A small-molecule ligand and the protein it binds are described below.
Small molecule (SMILES): CC(=O)N[C@H]1[C@H](O[C@H]2[C@H](O)[C@@H](NC(C)=O)CO[C@@H]2CO)O[C@H](CO)[C@@H](O[C@@H]2O[C@H](CO[C@H]3O[C@H](CO)[C@@H](O)[C@H](O)[C@@H]3O)[C@@H](O)[C@H](O[C@H]3O[C@H](CO)[C@@H](O)[C@H](O)[C@@H]3O[C@H]3O[C@H](CO)[C@@H](O)[C@H](O)[C@@H]3O[C@H]3O[C@H](CO)[C@@H](O)[C@H](O)[C@@H]3O)[C@@H]2O)[C@@H]1O

Sequence of chain 4.A:
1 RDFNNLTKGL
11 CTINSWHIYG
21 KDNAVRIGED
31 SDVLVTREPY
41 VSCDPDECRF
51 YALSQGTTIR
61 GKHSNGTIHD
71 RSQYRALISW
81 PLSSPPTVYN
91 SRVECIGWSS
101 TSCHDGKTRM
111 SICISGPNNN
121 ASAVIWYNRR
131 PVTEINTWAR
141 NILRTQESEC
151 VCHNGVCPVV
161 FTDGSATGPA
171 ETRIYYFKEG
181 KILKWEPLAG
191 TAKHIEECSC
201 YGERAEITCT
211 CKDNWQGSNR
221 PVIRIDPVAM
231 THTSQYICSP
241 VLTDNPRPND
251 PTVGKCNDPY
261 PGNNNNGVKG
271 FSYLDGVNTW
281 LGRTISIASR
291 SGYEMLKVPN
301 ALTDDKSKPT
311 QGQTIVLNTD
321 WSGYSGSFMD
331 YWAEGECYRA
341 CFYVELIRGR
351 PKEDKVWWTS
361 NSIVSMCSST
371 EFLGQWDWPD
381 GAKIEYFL

Sequence of chain 2.A:
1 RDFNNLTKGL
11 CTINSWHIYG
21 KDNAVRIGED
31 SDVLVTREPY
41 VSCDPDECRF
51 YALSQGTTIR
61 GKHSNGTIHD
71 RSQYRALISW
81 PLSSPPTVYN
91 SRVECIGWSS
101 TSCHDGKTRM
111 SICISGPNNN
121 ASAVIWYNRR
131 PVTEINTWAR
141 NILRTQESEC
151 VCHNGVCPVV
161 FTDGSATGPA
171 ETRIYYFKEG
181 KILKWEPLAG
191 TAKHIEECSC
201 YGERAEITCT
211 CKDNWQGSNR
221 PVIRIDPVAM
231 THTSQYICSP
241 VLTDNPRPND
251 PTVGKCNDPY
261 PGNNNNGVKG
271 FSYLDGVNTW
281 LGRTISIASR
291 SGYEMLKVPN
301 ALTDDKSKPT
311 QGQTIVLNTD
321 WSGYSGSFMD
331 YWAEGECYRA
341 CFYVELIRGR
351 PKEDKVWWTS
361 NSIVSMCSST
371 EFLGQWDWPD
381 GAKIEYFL

Binding-site contacts:
Ligand atom O3 contacts residue ASN249 of chain 4.A at 2.6 Å (h-bond).
Ligand atom O6 contacts residue LYS308 of chain 4.A at 2.8 Å (salt-bridge).
Ligand atom O2 contacts residue GLY312 of chain 4.A at 3.1 Å.
Ligand atom C6 contacts residue ILE285 of chain 4.A at 3.5 Å (hydrophobic).
Ligand atom C2 contacts residue ASN120 of chain 2.A at 2.4 Å.
Ligand atom O3 contacts residue ASP250 of chain 4.A at 2.9 Å (salt-bridge).
Ligand atom O2 contacts residue ASN249 of chain 4.A at 3.3 Å (h-bond).
Ligand atom C7 contacts residue ASN120 of chain 2.A at 3.5 Å.
Ligand atom C8 contacts residue ARG140 of chain 2.A at 3.2 Å.
Ligand atom C6 contacts residue THR310 of chain 4.A at 3.6 Å.
Ligand atom O5 contacts residue GLY374 of chain 4.A at 3.3 Å.
Ligand atom C6 contacts residue ASP250 of chain 4.A at 3.5 Å.
Ligand atom O5 contacts residue ASP250 of chain 4.A at 3.5 Å (salt-bridge).
Ligand atom O2 contacts residue LEU296 of chain 4.A at 3.4 Å.
Ligand atom O6 contacts residue GLN375 of chain 4.A at 3.3 Å.
Ligand atom O6 contacts residue THR310 of chain 4.A at 3.5 Å (h-bond).
Ligand atom O6 contacts residue ILE285 of chain 4.A at 2.9 Å (h-bond).
Ligand atom C6 contacts residue ARG283 of chain 4.A at 3.7 Å.
Ligand atom C4 contacts residue ILE287 of chain 4.A at 3.6 Å (hydrophobic).
Ligand atom C6 contacts residue PRO309 of chain 4.A at 3.6 Å (hydrophobic).
Ligand atom O3 contacts residue GLN311 of chain 4.A at 3.3 Å.
Ligand atom O5 contacts residue GLN375 of chain 4.A at 3.4 Å (h-bond).
Ligand atom C5 contacts residue ASN120 of chain 2.A at 3.7 Å.
Ligand atom N2 contacts residue ARG140 of chain 2.A at 3.5 Å (salt-bridge).
Ligand atom N2 contacts residue ASN120 of chain 2.A at 2.8 Å (h-bond).
Ligand atom O4 contacts residue ILE287 of chain 4.A at 3.3 Å.
Ligand atom C6 contacts residue LEU373 of chain 4.A at 3.3 Å (hydrophobic).
Ligand atom O3 contacts residue GLY312 of chain 4.A at 2.9 Å (h-bond).
Ligand atom O3 contacts residue ARG283 of chain 4.A at 3.0 Å (salt-bridge).
Ligand atom C1 contacts residue ASN120 of chain 2.A at 1.4 Å.
Ligand atom C4 contacts residue GLU294 of chain 4.A at 3.6 Å.
Ligand atom O3 contacts residue GLU294 of chain 4.A at 2.6 Å (salt-bridge).
Ligand atom C3 contacts residue GLY312 of chain 4.A at 3.1 Å.
Ligand atom O5 contacts residue ASN120 of chain 2.A at 2.4 Å (h-bond).
Ligand atom C3 contacts residue GLU294 of chain 4.A at 3.3 Å.
Ligand atom O4 contacts residue ARG247 of chain 4.A at 3.3 Å (salt-bridge).
Ligand atom O6 contacts residue ASP250 of chain 4.A at 2.6 Å (salt-bridge).
Ligand atom O5 contacts residue GLY312 of chain 4.A at 3.6 Å.
Ligand atom C8 contacts residue ASN119 of chain 2.A at 3.5 Å.
Ligand atom O4 contacts residue GLU294 of chain 4.A at 2.9 Å (salt-bridge).